Sequence of chain 1.AA:
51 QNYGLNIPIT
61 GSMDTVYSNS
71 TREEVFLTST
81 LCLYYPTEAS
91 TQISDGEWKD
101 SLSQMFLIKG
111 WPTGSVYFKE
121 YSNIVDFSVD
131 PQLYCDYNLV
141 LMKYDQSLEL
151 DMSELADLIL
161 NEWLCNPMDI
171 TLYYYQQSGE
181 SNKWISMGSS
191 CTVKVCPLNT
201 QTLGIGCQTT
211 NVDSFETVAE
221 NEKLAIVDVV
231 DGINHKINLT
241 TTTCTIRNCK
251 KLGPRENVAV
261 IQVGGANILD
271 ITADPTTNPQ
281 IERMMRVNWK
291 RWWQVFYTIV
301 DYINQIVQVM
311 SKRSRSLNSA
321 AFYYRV

A small-molecule ligand and the protein it binds are described below.
Small molecule (SMILES): CC(=O)N[C@@H]1[C@@H](O)[C@H](O)[C@@H](CO)O[C@H]1O

Binding-site contacts:
Ligand atom N2 contacts residue ASN69 of chain 1.AA at 2.9 Å (h-bond).
Ligand atom C4 contacts residue ASN69 of chain 1.AA at 4.2 Å.
Ligand atom C1 contacts residue ASN69 of chain 1.AA at 1.4 Å.
Ligand atom O5 contacts residue ASN69 of chain 1.AA at 2.4 Å (h-bond).
Ligand atom C7 contacts residue ASN69 of chain 1.AA at 3.9 Å.
Ligand atom C3 contacts residue ASN69 of chain 1.AA at 3.8 Å.
Ligand atom O7 contacts residue ASN69 of chain 1.AA at 4.4 Å.
Ligand atom C2 contacts residue ASN69 of chain 1.AA at 2.5 Å.
Ligand atom C8 contacts residue ASN69 of chain 1.AA at 4.1 Å.
Ligand atom O6 contacts residue ASN69 of chain 1.AA at 4.5 Å.
Ligand atom C5 contacts residue ASN69 of chain 1.AA at 3.6 Å.